This small molecule binds to this protein.
Small molecule (SMILES): NC(=[NH2+])NCCC[C@H](N)C(=O)O

Sequence of chain 1.D:
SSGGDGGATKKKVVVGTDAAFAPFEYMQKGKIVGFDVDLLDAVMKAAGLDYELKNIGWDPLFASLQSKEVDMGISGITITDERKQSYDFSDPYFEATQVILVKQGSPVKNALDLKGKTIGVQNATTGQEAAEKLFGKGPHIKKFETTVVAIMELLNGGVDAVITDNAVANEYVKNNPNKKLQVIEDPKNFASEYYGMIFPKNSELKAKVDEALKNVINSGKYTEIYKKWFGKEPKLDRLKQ

Binding-site contacts:
Ligand atom CZ contacts residue PHE52 of chain 1.D at 3.4 Å (hydrophobic).
Ligand atom CG contacts residue TRP89 of chain 1.D at 3.6 Å (hydrophobic).
Ligand atom CA contacts residue ASP196 of chain 1.D at 3.5 Å.
Ligand atom NH1 contacts residue TRP89 of chain 1.D at 3.7 Å.
Ligand atom C contacts residue ARG114 of chain 1.D at 3.5 Å.
Ligand atom CD contacts residue GLN153 of chain 1.D at 3.5 Å.
Ligand atom NH2 contacts residue PHE52 of chain 1.D at 3.4 Å.
Ligand atom N contacts residue TYR226 of chain 1.D at 3.7 Å.
Ligand atom OXT contacts residue THR109 of chain 1.D at 2.8 Å (h-bond).
Ligand atom O contacts residue ARG114 of chain 1.D at 2.9 Å (salt-bridge).
Ligand atom NE contacts residue TRP89 of chain 1.D at 3.4 Å.
Ligand atom CZ contacts residue TRP89 of chain 1.D at 3.7 Å (hydrophobic).
Ligand atom CD contacts residue TRP89 of chain 1.D at 3.6 Å (hydrophobic).
Ligand atom N contacts residue GLY107 of chain 1.D at 2.7 Å (h-bond).
Ligand atom NH2 contacts residue ASP49 of chain 1.D at 3.1 Å (salt-bridge).
Ligand atom O contacts residue THR157 of chain 1.D at 2.9 Å (h-bond).
Ligand atom NH2 contacts residue GLU56 of chain 1.D at 3.0 Å (salt-bridge).
Ligand atom CZ contacts residue ASP49 of chain 1.D at 3.7 Å.
Ligand atom O contacts residue THR156 of chain 1.D at 3.1 Å.
Ligand atom N contacts residue ASP196 of chain 1.D at 2.8 Å (salt-bridge).
Ligand atom CA contacts residue GLY107 of chain 1.D at 3.8 Å.
Ligand atom N contacts residue THR109 of chain 1.D at 3.0 Å (h-bond).
Ligand atom C contacts residue THR157 of chain 1.D at 3.5 Å.
Ligand atom NH2 contacts residue SER106 of chain 1.D at 3.0 Å (h-bond).
Ligand atom CG contacts residue GLY107 of chain 1.D at 3.1 Å.
Ligand atom NH1 contacts residue PHE52 of chain 1.D at 3.6 Å.
Ligand atom NE contacts residue SER106 of chain 1.D at 2.8 Å (h-bond).
Ligand atom CB contacts residue ASP196 of chain 1.D at 3.4 Å.
Ligand atom O contacts residue TRP89 of chain 1.D at 3.7 Å.
Ligand atom OXT contacts residue ARG114 of chain 1.D at 2.8 Å (salt-bridge).
Ligand atom OXT contacts residue GLY107 of chain 1.D at 3.7 Å.
Ligand atom NE contacts residue PHE52 of chain 1.D at 3.5 Å.
Ligand atom OXT contacts residue ILE108 of chain 1.D at 3.5 Å.
Ligand atom CZ contacts residue SER106 of chain 1.D at 3.3 Å.
Ligand atom CD contacts residue PHE52 of chain 1.D at 3.5 Å (hydrophobic).
Ligand atom CA contacts residue THR157 of chain 1.D at 3.2 Å.
Ligand atom NH1 contacts residue GLN153 of chain 1.D at 2.9 Å (h-bond).
Ligand atom CG contacts residue PHE52 of chain 1.D at 3.5 Å (hydrophobic).
Ligand atom NH1 contacts residue ASP49 of chain 1.D at 2.8 Å (salt-bridge).
Ligand atom CA contacts residue THR109 of chain 1.D at 3.8 Å.